Sequence of chain 1.A:
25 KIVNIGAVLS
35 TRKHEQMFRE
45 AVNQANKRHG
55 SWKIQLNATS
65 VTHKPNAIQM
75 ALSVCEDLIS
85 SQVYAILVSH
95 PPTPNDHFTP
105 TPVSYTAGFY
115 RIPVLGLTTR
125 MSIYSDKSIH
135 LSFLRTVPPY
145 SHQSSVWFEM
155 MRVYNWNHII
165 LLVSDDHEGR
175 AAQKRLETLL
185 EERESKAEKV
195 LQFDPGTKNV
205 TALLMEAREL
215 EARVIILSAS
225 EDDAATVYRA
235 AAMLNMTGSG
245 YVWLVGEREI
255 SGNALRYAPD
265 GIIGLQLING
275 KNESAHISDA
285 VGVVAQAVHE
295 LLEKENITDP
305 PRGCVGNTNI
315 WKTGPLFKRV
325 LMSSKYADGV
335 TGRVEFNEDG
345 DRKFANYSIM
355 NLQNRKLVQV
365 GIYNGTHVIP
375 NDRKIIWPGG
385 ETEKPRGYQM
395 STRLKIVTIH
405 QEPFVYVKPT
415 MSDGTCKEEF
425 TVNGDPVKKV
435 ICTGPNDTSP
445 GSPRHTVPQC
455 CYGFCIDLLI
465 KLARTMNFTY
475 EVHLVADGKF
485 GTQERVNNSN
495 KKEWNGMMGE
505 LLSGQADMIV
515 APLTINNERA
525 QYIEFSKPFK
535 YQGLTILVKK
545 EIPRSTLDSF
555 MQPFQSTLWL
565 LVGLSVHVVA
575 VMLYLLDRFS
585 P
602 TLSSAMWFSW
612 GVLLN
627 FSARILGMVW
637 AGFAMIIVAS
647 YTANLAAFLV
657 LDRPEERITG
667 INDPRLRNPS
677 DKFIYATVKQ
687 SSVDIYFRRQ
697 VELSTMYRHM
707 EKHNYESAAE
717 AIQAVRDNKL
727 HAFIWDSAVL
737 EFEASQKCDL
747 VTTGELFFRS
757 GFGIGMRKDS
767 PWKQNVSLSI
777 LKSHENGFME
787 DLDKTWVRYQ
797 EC

Binding-site contacts:
Ligand atom C2 contacts residue ASN61 of chain 1.A at 2.5 Å.
Ligand atom C5 contacts residue ASN61 of chain 1.A at 3.7 Å.
Ligand atom C1 contacts residue ASN28 of chain 1.A at 4.4 Å.
Ligand atom C8 contacts residue ASN61 of chain 1.A at 3.8 Å.
Ligand atom C3 contacts residue ASN61 of chain 1.A at 3.8 Å.
Ligand atom O7 contacts residue ASN61 of chain 1.A at 4.5 Å.
Ligand atom C8 contacts residue ILE26 of chain 1.A at 3.7 Å (hydrophobic).
Ligand atom C1 contacts residue ASN61 of chain 1.A at 1.4 Å.
Ligand atom C6 contacts residue THR63 of chain 1.A at 3.7 Å.
Ligand atom C5 contacts residue SER84 of chain 1.A at 4.0 Å.
Ligand atom O5 contacts residue ALA62 of chain 1.A at 3.2 Å (h-bond).
Ligand atom N2 contacts residue ASN61 of chain 1.A at 2.9 Å (h-bond).
Ligand atom C4 contacts residue ASN61 of chain 1.A at 4.2 Å.
Ligand atom C5 contacts residue ALA62 of chain 1.A at 3.8 Å (hydrophobic).
Ligand atom C2 contacts residue ASN28 of chain 1.A at 4.5 Å.
Ligand atom O5 contacts residue ASN61 of chain 1.A at 2.4 Å (h-bond).
Ligand atom O6 contacts residue SER84 of chain 1.A at 4.0 Å.
Ligand atom C8 contacts residue ASN28 of chain 1.A at 3.7 Å.
Ligand atom C7 contacts residue ILE26 of chain 1.A at 3.7 Å (hydrophobic).
Ligand atom C6 contacts residue ALA62 of chain 1.A at 3.4 Å (hydrophobic).
Ligand atom C6 contacts residue SER84 of chain 1.A at 3.3 Å.
Ligand atom O7 contacts residue ILE26 of chain 1.A at 3.2 Å.
Ligand atom C1 contacts residue ALA62 of chain 1.A at 4.2 Å (hydrophobic).
Ligand atom O6 contacts residue THR63 of chain 1.A at 4.3 Å.
Ligand atom O5 contacts residue THR63 of chain 1.A at 4.1 Å.
Ligand atom C7 contacts residue ASN61 of chain 1.A at 3.6 Å.

This protein binds this small molecule.
Small molecule (SMILES): CC(=O)N[C@H]1[C@H](O[C@H]2[C@H](O)[C@@H](NC(C)=O)CO[C@@H]2CO)O[C@H](CO)[C@@H](O)[C@@H]1O